Sequence of chain 1.A:
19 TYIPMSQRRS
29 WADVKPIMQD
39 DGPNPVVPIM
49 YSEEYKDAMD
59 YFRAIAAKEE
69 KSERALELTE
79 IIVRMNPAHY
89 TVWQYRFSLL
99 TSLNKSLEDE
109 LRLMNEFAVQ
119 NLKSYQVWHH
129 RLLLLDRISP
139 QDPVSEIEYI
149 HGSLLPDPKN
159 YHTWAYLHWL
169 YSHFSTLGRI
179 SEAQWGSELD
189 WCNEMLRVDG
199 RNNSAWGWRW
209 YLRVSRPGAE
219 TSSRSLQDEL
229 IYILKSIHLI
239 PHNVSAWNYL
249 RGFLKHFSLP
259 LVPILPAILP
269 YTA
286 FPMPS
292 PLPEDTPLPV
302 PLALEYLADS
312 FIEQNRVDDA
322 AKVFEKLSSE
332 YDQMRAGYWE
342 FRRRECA

Binding-site contacts:
Ligand atom CAE contacts residue SER135 of chain 1.B at 3.7 Å.
Ligand atom CAH contacts residue ALA65 of chain 1.A at 4.1 Å (hydrophobic).
Ligand atom CAI contacts residue GLC1 of chain 1.C at 3.6 Å.
Ligand atom CAG contacts residue ALA133 of chain 1.B at 4.0 Å (hydrophobic).
Ligand atom CAF contacts residue ARG61 of chain 1.A at 4.1 Å.
Ligand atom CAE contacts residue THR89 of chain 1.A at 4.2 Å.
Ligand atom CAI contacts residue GLN136 of chain 1.B at 4.3 Å.
Ligand atom CAI contacts residue ALA133 of chain 1.B at 3.7 Å (hydrophobic).
Ligand atom CAH contacts residue ALA64 of chain 1.A at 4.2 Å (hydrophobic).
Ligand atom CAG contacts residue ASN134 of chain 1.B at 4.2 Å.
Ligand atom CAJ contacts residue GLC1 of chain 1.C at 4.0 Å.
Ligand atom OAA contacts residue SER123 of chain 1.B at 4.0 Å.
Ligand atom CAM contacts residue GLC1 of chain 1.C at 4.1 Å.
Ligand atom OAD contacts residue LYS125 of chain 1.B at 3.6 Å.
Ligand atom CAE contacts residue ALA64 of chain 1.A at 3.8 Å (hydrophobic).
Ligand atom CAF contacts residue ALA64 of chain 1.A at 3.7 Å (hydrophobic).
Ligand atom CAE contacts residue PHE60 of chain 1.A at 4.0 Å (hydrophobic).
Ligand atom CAN contacts residue ALA133 of chain 1.B at 3.5 Å (hydrophobic).
Ligand atom OAD contacts residue PRO124 of chain 1.B at 3.1 Å.
Ligand atom CAG contacts residue SER135 of chain 1.B at 3.5 Å.
Ligand atom OAA contacts residue GLC1 of chain 1.C at 4.2 Å.
Ligand atom CAN contacts residue GLC1 of chain 1.C at 3.6 Å.
Ligand atom CAE contacts residue GLC1 of chain 1.C at 3.7 Å.
Ligand atom SAO contacts residue LYS125 of chain 1.B at 3.5 Å.
Ligand atom CAE contacts residue ASN134 of chain 1.B at 4.0 Å.
Ligand atom CAH contacts residue GLC1 of chain 1.C at 3.8 Å.
Ligand atom CAG contacts residue GLN136 of chain 1.B at 3.5 Å.
Ligand atom CAG contacts residue GLC1 of chain 1.C at 3.8 Å.
Ligand atom CAG contacts residue THR89 of chain 1.A at 3.9 Å.
Ligand atom CAI contacts residue ILE137 of chain 1.B at 3.9 Å (hydrophobic).
Ligand atom CAF contacts residue ASN134 of chain 1.B at 3.3 Å.
Ligand atom CAJ contacts residue ALA133 of chain 1.B at 3.4 Å (hydrophobic).
Ligand atom CAG contacts residue ILE137 of chain 1.B at 4.1 Å (hydrophobic).
Ligand atom NAL contacts residue GLC1 of chain 1.C at 2.8 Å (h-bond).
Ligand atom NAL contacts residue ALA133 of chain 1.B at 4.0 Å.
Ligand atom CAN contacts residue ASN134 of chain 1.B at 4.3 Å.
Ligand atom OAB contacts residue LYS125 of chain 1.B at 3.3 Å.
Ligand atom OAA contacts residue LYS125 of chain 1.B at 3.2 Å.
Ligand atom OAC contacts residue GLC1 of chain 1.C at 3.3 Å (h-bond).
Ligand atom CAH contacts residue ASN134 of chain 1.B at 4.1 Å.

A protein and the small-molecule ligand that binds it are described below.
Small molecule (SMILES): O=S(=O)(O)C[C@H](O)CNC1CCCCC1

Sequence of chain 1.B:
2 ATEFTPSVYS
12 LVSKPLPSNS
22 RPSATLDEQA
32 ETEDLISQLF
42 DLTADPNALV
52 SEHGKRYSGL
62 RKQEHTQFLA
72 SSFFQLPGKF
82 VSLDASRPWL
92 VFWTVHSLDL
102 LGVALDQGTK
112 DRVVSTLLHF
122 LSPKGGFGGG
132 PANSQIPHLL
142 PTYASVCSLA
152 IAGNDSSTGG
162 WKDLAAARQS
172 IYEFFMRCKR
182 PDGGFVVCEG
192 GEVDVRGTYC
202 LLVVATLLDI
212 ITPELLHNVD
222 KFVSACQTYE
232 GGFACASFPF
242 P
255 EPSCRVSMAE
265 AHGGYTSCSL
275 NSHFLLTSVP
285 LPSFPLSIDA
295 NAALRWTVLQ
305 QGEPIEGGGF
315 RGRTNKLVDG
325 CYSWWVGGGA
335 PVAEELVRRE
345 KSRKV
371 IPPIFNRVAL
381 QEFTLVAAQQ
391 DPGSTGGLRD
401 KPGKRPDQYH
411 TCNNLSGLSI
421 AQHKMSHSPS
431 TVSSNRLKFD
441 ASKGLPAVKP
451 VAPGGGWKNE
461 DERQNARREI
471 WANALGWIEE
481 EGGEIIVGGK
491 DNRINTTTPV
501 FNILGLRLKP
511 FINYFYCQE